A small-molecule ligand and the protein it binds are described below.
Small molecule (SMILES): CCCC(=O)O

Binding-site contacts:
Ligand atom C4 contacts residue 6NA1 of chain 1.X at 4.2 Å.
Ligand atom C1 contacts residue PHE299 of chain 1.B at 3.9 Å (hydrophobic).
Ligand atom C1 contacts residue VAL364 of chain 1.B at 4.3 Å (hydrophobic).
Ligand atom C1 contacts residue 4I11 of chain 1.DA at 3.3 Å.
Ligand atom O1 contacts residue 6NA1 of chain 1.X at 3.0 Å.
Ligand atom O2 contacts residue VAL323 of chain 1.B at 4.4 Å.
Ligand atom O1 contacts residue 4I11 of chain 1.DA at 4.4 Å.
Ligand atom C4 contacts residue 4I11 of chain 1.DA at 4.3 Å.
Ligand atom C2 contacts residue 4I11 of chain 1.DA at 3.5 Å.
Ligand atom C3 contacts residue VAL364 of chain 1.B at 4.2 Å (hydrophobic).
Ligand atom O2 contacts residue HIS363 of chain 1.B at 4.4 Å.
Ligand atom C3 contacts residue 4I11 of chain 1.DA at 3.7 Å.
Ligand atom C3 contacts residue MET302 of chain 1.B at 4.3 Å (hydrophobic).
Ligand atom O2 contacts residue 4I11 of chain 1.DA at 3.7 Å.
Ligand atom O1 contacts residue VAL323 of chain 1.B at 4.2 Å.
Ligand atom C4 contacts residue VAL323 of chain 1.B at 4.5 Å (hydrophobic).

Sequence of chain 1.B:
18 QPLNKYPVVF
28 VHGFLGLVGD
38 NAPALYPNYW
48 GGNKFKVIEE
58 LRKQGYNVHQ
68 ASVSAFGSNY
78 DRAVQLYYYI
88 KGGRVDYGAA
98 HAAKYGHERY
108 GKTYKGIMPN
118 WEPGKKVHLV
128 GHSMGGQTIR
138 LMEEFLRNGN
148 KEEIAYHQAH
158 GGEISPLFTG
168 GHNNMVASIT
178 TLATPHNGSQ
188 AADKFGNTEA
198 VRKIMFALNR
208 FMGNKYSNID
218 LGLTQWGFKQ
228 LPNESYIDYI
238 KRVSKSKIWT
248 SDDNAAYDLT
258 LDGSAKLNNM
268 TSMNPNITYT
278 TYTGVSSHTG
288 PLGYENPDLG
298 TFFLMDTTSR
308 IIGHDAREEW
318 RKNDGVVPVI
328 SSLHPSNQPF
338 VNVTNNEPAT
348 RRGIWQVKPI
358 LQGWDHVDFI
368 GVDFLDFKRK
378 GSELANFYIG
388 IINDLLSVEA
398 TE